Sequence of chain 1.B:
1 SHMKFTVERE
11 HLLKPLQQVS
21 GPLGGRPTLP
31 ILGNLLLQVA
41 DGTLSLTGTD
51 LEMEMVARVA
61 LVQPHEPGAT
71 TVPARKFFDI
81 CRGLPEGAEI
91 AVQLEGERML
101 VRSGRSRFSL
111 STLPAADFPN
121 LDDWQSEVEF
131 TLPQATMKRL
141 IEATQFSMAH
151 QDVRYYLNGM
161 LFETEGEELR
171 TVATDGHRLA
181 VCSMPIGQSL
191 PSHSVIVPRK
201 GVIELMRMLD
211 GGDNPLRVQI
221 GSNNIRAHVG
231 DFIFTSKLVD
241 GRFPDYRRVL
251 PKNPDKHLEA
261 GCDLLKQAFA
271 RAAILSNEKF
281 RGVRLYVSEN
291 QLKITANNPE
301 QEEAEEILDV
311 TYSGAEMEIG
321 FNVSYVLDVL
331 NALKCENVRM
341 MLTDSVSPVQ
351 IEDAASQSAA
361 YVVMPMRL

This protein binds this small molecule.
Small molecule (SMILES): CC(=O)N[C@@H](CCC(N)=O)C(=O)N[C@@H](CC1CCCCC1)C(=O)N[C@@H](CC(=O)O)C(=O)N[C@@H](CC(C)C)C(=O)N[C@@H](Cc1ccccc1)C(=O)O

Binding-site contacts:
Ligand atom CD1 contacts residue ARG178 of chain 1.B at 3.8 Å.
Ligand atom CE2 contacts residue ARG367 of chain 1.B at 3.8 Å.
Ligand atom OE1 contacts residue TYR325 of chain 1.B at 3.7 Å.
Ligand atom O contacts residue MET366 of chain 1.B at 3.3 Å.
Ligand atom CA contacts residue GLY176 of chain 1.B at 3.8 Å.
Ligand atom N contacts residue GLY176 of chain 1.B at 3.0 Å (h-bond).
Ligand atom CZ contacts residue GLY176 of chain 1.B at 3.5 Å.
Ligand atom CA contacts residue GLY176 of chain 1.B at 3.9 Å.
Ligand atom O contacts residue HIS177 of chain 1.B at 3.9 Å.
Ligand atom C contacts residue MET364 of chain 1.B at 3.7 Å (hydrophobic).
Ligand atom C contacts residue ARG367 of chain 1.B at 3.5 Å.
Ligand atom O contacts residue ARG367 of chain 1.B at 2.7 Å (salt-bridge).
Ligand atom CA contacts residue MET366 of chain 1.B at 3.8 Å (hydrophobic).
Ligand atom C contacts residue MET366 of chain 1.B at 3.9 Å (hydrophobic).
Ligand atom N contacts residue MET366 of chain 1.B at 3.9 Å.
Ligand atom CA contacts residue PRO365 of chain 1.B at 3.8 Å (hydrophobic).
Ligand atom CD1 contacts residue PRO365 of chain 1.B at 3.4 Å (hydrophobic).
Ligand atom CD1 contacts residue LEU179 of chain 1.B at 3.8 Å (hydrophobic).
Ligand atom CZ contacts residue THR174 of chain 1.B at 3.6 Å.
Ligand atom C contacts residue MET364 of chain 1.B at 3.9 Å (hydrophobic).
Ligand atom CE1 contacts residue VAL346 of chain 1.B at 3.9 Å (hydrophobic).
Ligand atom N contacts residue PRO365 of chain 1.B at 3.1 Å (h-bond).
Ligand atom CD contacts residue MET364 of chain 1.B at 3.8 Å (hydrophobic).
Ligand atom NE2 contacts residue MET364 of chain 1.B at 2.9 Å (h-bond).
Ligand atom CG contacts residue HIS177 of chain 1.B at 3.7 Å.
Ligand atom CZ contacts residue PRO244 of chain 1.B at 3.8 Å (hydrophobic).
Ligand atom OE1 contacts residue MET366 of chain 1.B at 3.3 Å.
Ligand atom O contacts residue MET364 of chain 1.B at 3.6 Å.
Ligand atom CB contacts residue MET364 of chain 1.B at 3.4 Å (hydrophobic).
Ligand atom CE2 contacts residue THR174 of chain 1.B at 3.5 Å.
Ligand atom NE2 contacts residue PRO365 of chain 1.B at 3.2 Å (h-bond).
Ligand atom CD2 contacts residue VAL362 of chain 1.B at 3.8 Å (hydrophobic).
Ligand atom O contacts residue MET364 of chain 1.B at 3.8 Å.
Ligand atom CB contacts residue GLY176 of chain 1.B at 3.6 Å.
Ligand atom CZ contacts residue ARG367 of chain 1.B at 3.5 Å.
Ligand atom CE1 contacts residue ARG154 of chain 1.B at 3.9 Å.
Ligand atom O contacts residue VAL249 of chain 1.B at 3.7 Å.
Ligand atom CB contacts residue PRO365 of chain 1.B at 3.4 Å (hydrophobic).
Ligand atom CG contacts residue HIS177 of chain 1.B at 3.9 Å.
Ligand atom CE2 contacts residue GLY176 of chain 1.B at 3.9 Å.